Binding-site contacts:
Ligand atom N1 contacts residue PHE629 of chain 2.I at 4.2 Å.
Ligand atom C2 contacts residue GLY627 of chain 2.I at 4.1 Å.
Ligand atom N4 contacts residue PRO631 of chain 2.C at 4.4 Å.
Ligand atom C4 contacts residue HIS628 of chain 2.I at 4.5 Å.
Ligand atom C5 contacts residue HIS630 of chain 2.C at 4.3 Å.
Ligand atom O2 contacts residue HIS628 of chain 2.I at 3.4 Å (h-bond).
Ligand atom N1 contacts residue HIS628 of chain 2.I at 2.3 Å (h-bond).
Ligand atom C4 contacts residue HIS630 of chain 2.C at 3.2 Å.
Ligand atom N1 contacts residue HIS630 of chain 2.C at 4.2 Å.
Ligand atom N1 contacts residue TRP607 of chain 2.C at 4.5 Å.
Ligand atom C2 contacts residue HIS630 of chain 2.C at 3.2 Å.
Ligand atom N4 contacts residue HIS630 of chain 2.C at 3.0 Å.
Ligand atom N4 contacts residue PHE629 of chain 2.C at 4.4 Å.
Ligand atom C2 contacts residue HIS628 of chain 2.I at 3.3 Å.
Ligand atom O2 contacts residue GLY627 of chain 2.I at 3.4 Å.
Ligand atom N3 contacts residue HIS628 of chain 2.I at 4.3 Å.
Ligand atom C5 contacts residue HIS628 of chain 2.I at 3.9 Å.
Ligand atom O2 contacts residue HIS630 of chain 2.C at 3.5 Å.
Ligand atom O2 contacts residue ASP626 of chain 2.I at 3.6 Å (salt-bridge).
Ligand atom C6 contacts residue HIS628 of chain 2.I at 2.7 Å.
Ligand atom C6 contacts residue PHE629 of chain 2.I at 4.0 Å (hydrophobic).
Ligand atom C5 contacts residue PHE629 of chain 2.C at 4.0 Å (hydrophobic).
Ligand atom N3 contacts residue HIS630 of chain 2.C at 2.6 Å (h-bond).

Sequence of chain 2.I:
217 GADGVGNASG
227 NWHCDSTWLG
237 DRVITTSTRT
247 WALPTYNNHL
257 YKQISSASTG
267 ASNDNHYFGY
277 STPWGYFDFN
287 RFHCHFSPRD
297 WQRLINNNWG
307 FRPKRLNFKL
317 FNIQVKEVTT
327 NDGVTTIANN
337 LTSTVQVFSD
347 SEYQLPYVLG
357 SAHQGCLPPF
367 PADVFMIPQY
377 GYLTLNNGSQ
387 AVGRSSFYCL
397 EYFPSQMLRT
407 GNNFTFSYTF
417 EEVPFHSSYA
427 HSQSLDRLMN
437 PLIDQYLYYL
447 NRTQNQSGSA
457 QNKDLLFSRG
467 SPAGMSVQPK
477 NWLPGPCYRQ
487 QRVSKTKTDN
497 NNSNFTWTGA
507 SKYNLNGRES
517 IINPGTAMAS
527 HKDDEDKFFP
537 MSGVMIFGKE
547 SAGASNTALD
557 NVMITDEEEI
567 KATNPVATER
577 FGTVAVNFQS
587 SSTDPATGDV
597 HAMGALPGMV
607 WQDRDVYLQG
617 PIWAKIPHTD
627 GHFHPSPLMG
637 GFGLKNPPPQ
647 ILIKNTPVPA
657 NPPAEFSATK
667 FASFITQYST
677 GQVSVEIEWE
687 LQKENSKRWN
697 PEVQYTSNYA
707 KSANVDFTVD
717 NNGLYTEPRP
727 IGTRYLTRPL

The small molecule below binds the protein below.
Small molecule (SMILES): Nc1ccnc(=O)[nH]1

Sequence of chain 2.C:
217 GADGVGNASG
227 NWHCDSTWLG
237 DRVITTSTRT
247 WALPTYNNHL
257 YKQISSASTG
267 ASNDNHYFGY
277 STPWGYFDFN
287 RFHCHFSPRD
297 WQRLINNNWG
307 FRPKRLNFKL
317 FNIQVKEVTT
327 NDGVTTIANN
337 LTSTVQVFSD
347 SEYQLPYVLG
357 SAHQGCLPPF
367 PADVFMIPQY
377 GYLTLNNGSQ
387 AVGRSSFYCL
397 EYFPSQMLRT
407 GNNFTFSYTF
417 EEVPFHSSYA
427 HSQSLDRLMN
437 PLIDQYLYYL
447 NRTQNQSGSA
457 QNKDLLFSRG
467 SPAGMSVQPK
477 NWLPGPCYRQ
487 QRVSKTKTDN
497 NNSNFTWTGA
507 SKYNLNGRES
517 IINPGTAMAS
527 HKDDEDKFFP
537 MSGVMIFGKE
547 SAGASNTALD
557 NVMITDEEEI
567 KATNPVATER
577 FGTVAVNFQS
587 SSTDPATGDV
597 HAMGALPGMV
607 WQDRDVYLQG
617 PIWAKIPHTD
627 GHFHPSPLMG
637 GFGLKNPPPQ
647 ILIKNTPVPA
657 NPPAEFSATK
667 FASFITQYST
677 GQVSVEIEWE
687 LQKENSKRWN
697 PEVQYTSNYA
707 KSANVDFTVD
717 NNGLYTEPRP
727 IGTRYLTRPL